Sequence of chain 1.D:
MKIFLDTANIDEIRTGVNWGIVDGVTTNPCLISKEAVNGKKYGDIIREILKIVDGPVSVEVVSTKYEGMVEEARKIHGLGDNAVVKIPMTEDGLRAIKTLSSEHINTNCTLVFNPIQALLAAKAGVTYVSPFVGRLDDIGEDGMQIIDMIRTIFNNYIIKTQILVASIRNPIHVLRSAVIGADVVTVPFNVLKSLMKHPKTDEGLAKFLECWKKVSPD

The small molecule below binds the protein below.
Small molecule (SMILES): O=C(CO)[C@@H](O)[C@H](O)[C@H](O)COP(=O)(O)O

Binding-site contacts:
Ligand atom C1 contacts residue THR110 of chain 1.C at 3.5 Å.
Ligand atom C1 contacts residue LYS86 of chain 1.C at 2.4 Å.
Ligand atom C2 contacts residue LYS86 of chain 1.C at 1.4 Å.
Ligand atom O3 contacts residue LEU31 of chain 1.C at 3.8 Å.
Ligand atom O2P contacts residue ARG135 of chain 1.C at 2.8 Å (salt-bridge).
Ligand atom C3 contacts residue THR26 of chain 1.C at 3.7 Å.
Ligand atom O5 contacts residue SER167 of chain 1.C at 2.9 Å (h-bond).
Ligand atom C6 contacts residue PHE132 of chain 1.C at 3.6 Å (hydrophobic).
Ligand atom P contacts residue SER167 of chain 1.C at 3.7 Å.
Ligand atom C1 contacts residue SER130 of chain 1.C at 3.4 Å.
Ligand atom C6 contacts residue SER167 of chain 1.C at 3.9 Å.
Ligand atom C5 contacts residue ASN28 of chain 1.C at 3.9 Å.
Ligand atom O2P contacts residue ARG169 of chain 1.C at 3.9 Å.
Ligand atom O4 contacts residue ASN28 of chain 1.C at 2.8 Å (h-bond).
Ligand atom O3 contacts residue LYS86 of chain 1.C at 2.7 Å (salt-bridge).
Ligand atom O1 contacts residue SER130 of chain 1.C at 2.9 Å (h-bond).
Ligand atom C3 contacts residue LYS86 of chain 1.C at 2.5 Å.
Ligand atom C4 contacts residue PHE132 of chain 1.C at 3.6 Å (hydrophobic).
Ligand atom C5 contacts residue ASP6 of chain 1.C at 3.2 Å.
Ligand atom C5 contacts residue SER167 of chain 1.C at 3.9 Å.
Ligand atom O3 contacts residue THR27 of chain 1.C at 3.6 Å (h-bond).
Ligand atom O5 contacts residue ALA166 of chain 1.C at 3.4 Å.
Ligand atom P contacts residue ARG135 of chain 1.C at 3.7 Å.
Ligand atom O6 contacts residue SER167 of chain 1.C at 3.3 Å.
Ligand atom O1 contacts residue ASN108 of chain 1.C at 3.4 Å (h-bond).
Ligand atom O4 contacts residue PHE132 of chain 1.C at 3.4 Å.
Ligand atom C4 contacts residue LYS86 of chain 1.C at 3.5 Å.
Ligand atom O1 contacts residue LYS86 of chain 1.C at 3.1 Å (salt-bridge).
Ligand atom O1P contacts residue ARG135 of chain 1.C at 2.9 Å (salt-bridge).
Ligand atom O1 contacts residue THR26 of chain 1.C at 3.7 Å.
Ligand atom O3 contacts residue ASP6 of chain 1.C at 2.7 Å (salt-bridge).
Ligand atom C4 contacts residue ASN28 of chain 1.C at 3.8 Å.
Ligand atom O2P contacts residue SER167 of chain 1.C at 2.7 Å (h-bond).
Ligand atom O5 contacts residue ASP6 of chain 1.C at 2.6 Å (salt-bridge).
Ligand atom O3 contacts residue THR26 of chain 1.C at 3.7 Å.
Ligand atom O6 contacts residue ASP6 of chain 1.C at 3.9 Å.
Ligand atom O4 contacts residue PHE208 of chain 1.D at 3.9 Å.
Ligand atom O4 contacts residue LYS86 of chain 1.C at 3.6 Å (salt-bridge).
Ligand atom C3 contacts residue ASP6 of chain 1.C at 3.3 Å.
Ligand atom O3 contacts residue ASN28 of chain 1.C at 3.3 Å (h-bond).

Sequence of chain 1.C:
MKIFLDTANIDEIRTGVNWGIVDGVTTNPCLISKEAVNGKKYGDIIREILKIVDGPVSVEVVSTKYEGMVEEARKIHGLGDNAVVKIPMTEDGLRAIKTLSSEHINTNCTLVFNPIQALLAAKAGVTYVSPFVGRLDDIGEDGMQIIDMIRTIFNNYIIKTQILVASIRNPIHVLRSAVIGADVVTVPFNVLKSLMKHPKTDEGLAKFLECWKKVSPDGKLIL